Sequence of chain 1.T:
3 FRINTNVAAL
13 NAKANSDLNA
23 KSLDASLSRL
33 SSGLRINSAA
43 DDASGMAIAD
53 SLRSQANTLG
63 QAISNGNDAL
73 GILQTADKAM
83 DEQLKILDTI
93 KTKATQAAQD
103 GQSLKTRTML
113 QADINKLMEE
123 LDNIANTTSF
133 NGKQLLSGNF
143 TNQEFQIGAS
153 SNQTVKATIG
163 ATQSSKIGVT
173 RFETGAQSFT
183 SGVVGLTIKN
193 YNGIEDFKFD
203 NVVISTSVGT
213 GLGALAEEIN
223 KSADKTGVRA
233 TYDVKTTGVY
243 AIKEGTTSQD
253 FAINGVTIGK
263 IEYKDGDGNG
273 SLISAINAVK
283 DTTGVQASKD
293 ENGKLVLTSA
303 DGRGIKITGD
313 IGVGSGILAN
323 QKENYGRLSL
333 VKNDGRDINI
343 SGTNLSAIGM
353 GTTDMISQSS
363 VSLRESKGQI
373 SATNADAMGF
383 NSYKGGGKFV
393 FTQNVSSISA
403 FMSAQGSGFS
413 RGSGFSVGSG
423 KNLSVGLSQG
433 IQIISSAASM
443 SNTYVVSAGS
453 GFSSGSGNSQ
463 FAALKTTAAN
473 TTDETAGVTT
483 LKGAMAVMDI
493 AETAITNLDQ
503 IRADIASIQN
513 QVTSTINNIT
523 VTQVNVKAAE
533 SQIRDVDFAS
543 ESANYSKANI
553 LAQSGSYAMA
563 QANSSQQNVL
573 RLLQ

Binding-site contacts:
Ligand atom C6 contacts residue THR182 of chain 1.T at 4.3 Å.
Ligand atom C4 contacts residue SER348 of chain 1.T at 3.7 Å.
Ligand atom C6 contacts residue SER348 of chain 1.T at 3.5 Å.
Ligand atom C2 contacts residue ALA349 of chain 1.T at 4.5 Å (hydrophobic).
Ligand atom O8 contacts residue THR182 of chain 1.T at 3.3 Å.
Ligand atom O1B contacts residue ASN346 of chain 1.T at 2.8 Å (h-bond).
Ligand atom C4 contacts residue SER183 of chain 1.T at 3.6 Å.
Ligand atom O1B contacts residue SER348 of chain 1.T at 2.2 Å (h-bond).
Ligand atom C8 contacts residue THR182 of chain 1.T at 4.4 Å.
Ligand atom C2 contacts residue ASN346 of chain 1.T at 3.8 Å.
Ligand atom C3 contacts residue SER348 of chain 1.T at 2.7 Å.
Ligand atom C1 contacts residue ASN346 of chain 1.T at 3.7 Å.
Ligand atom O8 contacts residue SER348 of chain 1.T at 4.2 Å.
Ligand atom C4 contacts residue ASN346 of chain 1.T at 4.3 Å.
Ligand atom C1 contacts residue SER348 of chain 1.T at 1.6 Å.
Ligand atom O1B contacts residue LEU347 of chain 1.T at 3.7 Å.
Ligand atom C3 contacts residue ASN346 of chain 1.T at 3.2 Å.
Ligand atom O1A contacts residue SER348 of chain 1.T at 2.5 Å (h-bond).
Ligand atom C4 contacts residue THR182 of chain 1.T at 4.5 Å.
Ligand atom O4 contacts residue ASN346 of chain 1.T at 4.2 Å.
Ligand atom C2 contacts residue THR182 of chain 1.T at 4.4 Å.
Ligand atom O6 contacts residue SER348 of chain 1.T at 2.4 Å (h-bond).
Ligand atom C3 contacts residue SER183 of chain 1.T at 4.3 Å.
Ligand atom C5 contacts residue SER348 of chain 1.T at 4.2 Å.
Ligand atom O4 contacts residue SER183 of chain 1.T at 3.5 Å (h-bond).
Ligand atom C2 contacts residue SER348 of chain 1.T at 1.4 Å.

A protein and the small-molecule ligand that binds it are described below.
Small molecule (SMILES): C[C@H](O)[C@H](N)[C@@H]1O[C@](O)(C(=O)O)C[C@H](O)[C@@H]1N